Sequence of chain 1.B:
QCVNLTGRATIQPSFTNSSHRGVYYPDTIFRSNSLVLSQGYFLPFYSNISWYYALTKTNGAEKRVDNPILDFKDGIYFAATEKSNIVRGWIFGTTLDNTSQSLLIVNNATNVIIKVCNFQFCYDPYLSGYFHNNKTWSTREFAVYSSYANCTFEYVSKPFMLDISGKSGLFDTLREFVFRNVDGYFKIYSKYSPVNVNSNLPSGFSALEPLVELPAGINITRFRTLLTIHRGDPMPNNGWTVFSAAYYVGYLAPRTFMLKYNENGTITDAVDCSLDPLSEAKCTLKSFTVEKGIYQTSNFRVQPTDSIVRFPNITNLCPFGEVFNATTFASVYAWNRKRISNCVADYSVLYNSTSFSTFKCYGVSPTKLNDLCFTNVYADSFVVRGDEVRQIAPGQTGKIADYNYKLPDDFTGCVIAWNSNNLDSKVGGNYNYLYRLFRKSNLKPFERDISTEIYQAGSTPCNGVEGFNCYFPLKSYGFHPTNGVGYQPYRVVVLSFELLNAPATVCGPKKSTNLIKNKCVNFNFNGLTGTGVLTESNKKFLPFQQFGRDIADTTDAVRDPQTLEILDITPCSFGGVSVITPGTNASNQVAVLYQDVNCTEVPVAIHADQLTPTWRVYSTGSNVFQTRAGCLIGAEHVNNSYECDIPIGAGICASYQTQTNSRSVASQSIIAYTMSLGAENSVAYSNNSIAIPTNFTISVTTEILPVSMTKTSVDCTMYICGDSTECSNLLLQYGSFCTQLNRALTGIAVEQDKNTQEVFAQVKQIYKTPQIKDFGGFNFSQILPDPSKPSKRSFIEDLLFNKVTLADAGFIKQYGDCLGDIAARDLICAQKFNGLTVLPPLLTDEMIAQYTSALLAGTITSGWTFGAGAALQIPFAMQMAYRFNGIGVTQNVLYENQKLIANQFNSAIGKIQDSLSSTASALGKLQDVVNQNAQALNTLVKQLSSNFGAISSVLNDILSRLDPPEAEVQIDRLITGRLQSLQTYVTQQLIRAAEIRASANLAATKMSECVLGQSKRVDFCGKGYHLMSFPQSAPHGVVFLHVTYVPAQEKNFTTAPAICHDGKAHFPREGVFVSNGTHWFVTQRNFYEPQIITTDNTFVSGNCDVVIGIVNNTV

Binding-site contacts:
Ligand atom C7 contacts residue ASN164 of chain 1.B at 3.9 Å.
Ligand atom C1 contacts residue ASN164 of chain 1.B at 1.4 Å.
Ligand atom C4 contacts residue ASN164 of chain 1.B at 4.2 Å.
Ligand atom C5 contacts residue ASN164 of chain 1.B at 3.6 Å.
Ligand atom O7 contacts residue ALA163 of chain 1.B at 4.3 Å.
Ligand atom O5 contacts residue ASN164 of chain 1.B at 2.4 Å (h-bond).
Ligand atom O7 contacts residue ASN164 of chain 1.B at 4.5 Å.
Ligand atom C2 contacts residue ASN164 of chain 1.B at 2.4 Å.
Ligand atom N2 contacts residue ASN164 of chain 1.B at 2.9 Å (h-bond).
Ligand atom C3 contacts residue ASN164 of chain 1.B at 3.8 Å.

This protein binds this small molecule.
Small molecule (SMILES): CC(=O)N[C@H]1[C@H](O[C@H]2[C@H](O)[C@@H](NC(C)=O)CO[C@@H]2CO)O[C@H](CO)[C@@H](O)[C@@H]1O